Binding-site contacts:
Ligand atom C8 contacts residue 5DL1 of chain 3.D at 0.3 Å.
Ligand atom N4 contacts residue GLU75 of chain 11.A at 3.2 Å (salt-bridge).
Ligand atom N1 contacts residue HIS167 of chain 2.A at 3.3 Å (h-bond).
Ligand atom N2 contacts residue EDO1 of chain 11.J at 2.9 Å.
Ligand atom O11 contacts residue ARG97 of chain 3.A at 2.9 Å (salt-bridge).
Ligand atom N1 contacts residue MN1 of chain 3.B at 2.2 Å.
Ligand atom O10 contacts residue ARG97 of chain 3.A at 3.2 Å (salt-bridge).
Ligand atom N4 contacts residue 5DL1 of chain 3.D at 0.1 Å (h-bond).
Ligand atom O10 contacts residue LYS175 of chain 2.A at 2.6 Å (salt-bridge).
Ligand atom O13 contacts residue HIS45 of chain 2.A at 3.2 Å (h-bond).
Ligand atom N2 contacts residue 5DL1 of chain 3.D at 0.8 Å (h-bond).
Ligand atom N4 contacts residue HIS71 of chain 11.A at 3.1 Å (h-bond).
Ligand atom N4 contacts residue MN1 of chain 3.C at 2.3 Å.
Ligand atom N1 contacts residue 5DL1 of chain 3.D at 0.4 Å (h-bond).
Ligand atom O10 contacts residue 5DL1 of chain 3.D at 0.5 Å (h-bond).
Ligand atom O12 contacts residue LYS199 of chain 3.A at 2.7 Å (salt-bridge).
Ligand atom C5 contacts residue MN1 of chain 3.B at 3.2 Å.
Ligand atom C6 contacts residue EDO1 of chain 11.J at 2.7 Å.
Ligand atom N1 contacts residue GLU171 of chain 2.A at 3.3 Å (salt-bridge).
Ligand atom C3 contacts residue 5DL1 of chain 3.D at 0.6 Å.
Ligand atom C7 contacts residue MN1 of chain 3.B at 3.3 Å.
Ligand atom O13 contacts residue 5DL1 of chain 3.D at 0.7 Å (h-bond).
Ligand atom O13 contacts residue GLU171 of chain 2.A at 2.7 Å (salt-bridge).
Ligand atom O10 contacts residue ARG119 of chain 3.A at 3.1 Å (salt-bridge).
Ligand atom C5 contacts residue HIS167 of chain 2.A at 3.3 Å.
Ligand atom O13 contacts residue MN1 of chain 3.B at 2.2 Å.
Ligand atom C5 contacts residue HIS71 of chain 11.A at 3.3 Å.
Ligand atom P9 contacts residue 5DL1 of chain 3.D at 0.2 Å.
Ligand atom O13 contacts residue GLU19 of chain 11.A at 3.2 Å (salt-bridge).
Ligand atom N1 contacts residue HIS72 of chain 11.A at 3.1 Å (h-bond).
Ligand atom C5 contacts residue 5DL1 of chain 3.D at 0.3 Å.
Ligand atom O12 contacts residue ARG119 of chain 3.A at 2.9 Å (salt-bridge).
Ligand atom O11 contacts residue 5DL1 of chain 3.D at 0.3 Å (h-bond).
Ligand atom C3 contacts residue MN1 of chain 3.C at 3.2 Å.
Ligand atom C7 contacts residue 5DL1 of chain 3.D at 0.5 Å.
Ligand atom C6 contacts residue 5DL1 of chain 3.D at 1.1 Å.
Ligand atom C7 contacts residue GLU171 of chain 2.A at 3.0 Å.
Ligand atom O12 contacts residue 5DL1 of chain 3.D at 0.1 Å (h-bond).
Ligand atom C3 contacts residue EDO1 of chain 11.J at 2.9 Å.
Ligand atom O11 contacts residue SER197 of chain 3.A at 2.7 Å (h-bond).

Sequence of chain 2.A:
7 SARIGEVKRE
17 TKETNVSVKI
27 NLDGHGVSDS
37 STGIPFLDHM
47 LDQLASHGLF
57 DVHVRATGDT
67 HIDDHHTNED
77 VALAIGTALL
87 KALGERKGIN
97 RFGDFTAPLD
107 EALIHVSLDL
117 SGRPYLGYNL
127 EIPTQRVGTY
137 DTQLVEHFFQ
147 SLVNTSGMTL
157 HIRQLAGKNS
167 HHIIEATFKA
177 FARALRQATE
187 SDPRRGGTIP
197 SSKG

Sequence of chain 11.A:
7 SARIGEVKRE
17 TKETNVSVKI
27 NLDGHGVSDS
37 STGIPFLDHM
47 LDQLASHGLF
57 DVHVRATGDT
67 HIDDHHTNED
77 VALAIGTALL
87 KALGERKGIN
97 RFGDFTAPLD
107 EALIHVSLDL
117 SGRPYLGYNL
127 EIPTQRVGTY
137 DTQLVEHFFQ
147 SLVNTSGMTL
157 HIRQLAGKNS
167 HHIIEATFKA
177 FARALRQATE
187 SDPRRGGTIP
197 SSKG

Sequence of chain 3.A:
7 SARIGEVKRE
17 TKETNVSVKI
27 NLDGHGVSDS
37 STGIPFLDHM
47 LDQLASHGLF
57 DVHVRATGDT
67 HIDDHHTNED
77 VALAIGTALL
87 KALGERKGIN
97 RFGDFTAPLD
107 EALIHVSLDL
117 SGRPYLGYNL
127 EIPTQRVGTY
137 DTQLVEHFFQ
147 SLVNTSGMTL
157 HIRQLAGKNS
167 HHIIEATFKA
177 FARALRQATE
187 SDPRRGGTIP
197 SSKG

The small molecule below binds the protein below.
Small molecule (SMILES): O=P(O)(O)C[C@H](O)Cn1cncn1